Sequence of chain 1.A:
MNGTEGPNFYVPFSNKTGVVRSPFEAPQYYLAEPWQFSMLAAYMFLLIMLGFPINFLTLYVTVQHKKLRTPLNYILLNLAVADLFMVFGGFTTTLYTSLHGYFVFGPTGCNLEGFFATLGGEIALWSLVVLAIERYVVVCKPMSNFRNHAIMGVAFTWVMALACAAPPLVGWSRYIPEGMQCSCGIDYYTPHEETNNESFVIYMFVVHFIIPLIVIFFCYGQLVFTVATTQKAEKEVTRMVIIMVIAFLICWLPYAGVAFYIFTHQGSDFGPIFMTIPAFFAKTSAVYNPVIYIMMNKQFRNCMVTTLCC

Binding-site contacts:
Ligand atom O6 contacts residue THR102 of chain 1.C at 3.9 Å.
Ligand atom O7 contacts residue THR4 of chain 1.A at 3.1 Å.
Ligand atom C2 contacts residue LEU45 of chain 1.C at 3.4 Å (hydrophobic).
Ligand atom C5 contacts residue ASN15 of chain 1.A at 3.6 Å.
Ligand atom O2 contacts residue LEU45 of chain 1.C at 3.0 Å.
Ligand atom O4 contacts residue GLY44 of chain 1.C at 3.3 Å.
Ligand atom O4 contacts residue LYS43 of chain 1.C at 3.4 Å.
Ligand atom O4 contacts residue LEU45 of chain 1.C at 3.3 Å (h-bond).
Ligand atom O2 contacts residue GLN39 of chain 1.C at 3.1 Å (h-bond).
Ligand atom C1 contacts residue GLY44 of chain 1.C at 4.0 Å.
Ligand atom N2 contacts residue VAL20 of chain 1.A at 3.4 Å (h-bond).
Ligand atom N2 contacts residue ASN15 of chain 1.A at 3.0 Å (h-bond).
Ligand atom O2 contacts residue GLY44 of chain 1.C at 3.5 Å.
Ligand atom C6 contacts residue GLY18 of chain 1.A at 3.5 Å.
Ligand atom C1 contacts residue VAL20 of chain 1.A at 3.4 Å (hydrophobic).
Ligand atom O5 contacts residue GLY18 of chain 1.A at 3.8 Å.
Ligand atom C2 contacts residue ASN15 of chain 1.A at 2.5 Å.
Ligand atom C2 contacts residue VAL20 of chain 1.A at 3.8 Å (hydrophobic).
Ligand atom C3 contacts residue ASN15 of chain 1.A at 3.8 Å.
Ligand atom O3 contacts residue GLY44 of chain 1.C at 3.6 Å.
Ligand atom C2 contacts residue GLN39 of chain 1.C at 3.7 Å.
Ligand atom C1 contacts residue ASN15 of chain 1.A at 1.4 Å.
Ligand atom O6 contacts residue LEU45 of chain 1.C at 4.0 Å.
Ligand atom O3 contacts residue GLN39 of chain 1.C at 3.8 Å.
Ligand atom O5 contacts residue ASN15 of chain 1.A at 2.3 Å (h-bond).
Ligand atom O6 contacts residue GLY42 of chain 1.C at 2.9 Å (h-bond).
Ligand atom O6 contacts residue LYS43 of chain 1.C at 3.4 Å.
Ligand atom O5 contacts residue GLY44 of chain 1.C at 3.7 Å.
Ligand atom C7 contacts residue ASN15 of chain 1.A at 3.8 Å.
Ligand atom O6 contacts residue GLY18 of chain 1.A at 3.6 Å.
Ligand atom O7 contacts residue ASN15 of chain 1.A at 3.8 Å.
Ligand atom C5 contacts residue LEU45 of chain 1.C at 4.0 Å (hydrophobic).
Ligand atom C5 contacts residue GLY18 of chain 1.A at 3.4 Å.
Ligand atom C3 contacts residue GLN39 of chain 1.C at 3.5 Å.
Ligand atom C6 contacts residue GLY42 of chain 1.C at 4.0 Å.
Ligand atom C6 contacts residue LEU45 of chain 1.C at 3.7 Å (hydrophobic).
Ligand atom O3 contacts residue GLN39 of chain 1.C at 3.5 Å (h-bond).
Ligand atom C3 contacts residue LEU45 of chain 1.C at 4.0 Å (hydrophobic).
Ligand atom C3 contacts residue GLY44 of chain 1.C at 3.7 Å.
Ligand atom C4 contacts residue LEU45 of chain 1.C at 4.0 Å (hydrophobic).

This protein binds this small molecule.
Small molecule (SMILES): CC(=O)N[C@H]1[C@H](O[C@H]2[C@H](O)[C@@H](NC(C)=O)CO[C@@H]2CO)O[C@H](CO)[C@@H](O[C@@H]2O[C@H](CO[C@H]3O[C@H](CO)[C@@H](O)[C@H](O)[C@@H]3O)[C@@H](O)[C@H](O[C@H]3O[C@H](CO)[C@@H](O)[C@H](O)[C@@H]3O[C@@H]3O[C@H](CO)[C@@H](O)[C@H](O)[C@H]3NC(C)=O)[C@@H]2O)[C@@H]1O

Sequence of chain 1.C:
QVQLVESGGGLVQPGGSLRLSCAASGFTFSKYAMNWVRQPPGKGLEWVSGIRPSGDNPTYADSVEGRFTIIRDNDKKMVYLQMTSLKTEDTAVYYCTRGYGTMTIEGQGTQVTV